Binding-site contacts:
Ligand atom O2 contacts residue GLN140 of chain 1.I at 3.5 Å (h-bond).
Ligand atom O1 contacts residue GLU8 of chain 1.I at 3.2 Å.
Ligand atom C14 contacts residue LYS136 of chain 1.I at 3.8 Å.
Ligand atom C3 contacts residue PHE100 of chain 1.I at 3.9 Å (hydrophobic).
Ligand atom C14 contacts residue PHE119 of chain 1.I at 4.2 Å (hydrophobic).
Ligand atom O1 contacts residue LYS136 of chain 1.I at 4.1 Å.
Ligand atom C9 contacts residue GLN140 of chain 1.I at 3.9 Å.
Ligand atom C3 contacts residue VAL115 of chain 1.I at 4.1 Å (hydrophobic).
Ligand atom C4 contacts residue SER139 of chain 1.I at 4.2 Å.
Ligand atom C4 contacts residue VAL115 of chain 1.I at 4.1 Å (hydrophobic).
Ligand atom C6 contacts residue PHE143 of chain 1.I at 3.4 Å (hydrophobic).
Ligand atom C2 contacts residue VAL115 of chain 1.I at 3.5 Å (hydrophobic).
Ligand atom S contacts residue GLN140 of chain 1.I at 4.0 Å.
Ligand atom C10 contacts residue VAL115 of chain 1.I at 4.0 Å (hydrophobic).
Ligand atom C2 contacts residue PHE100 of chain 1.I at 4.0 Å (hydrophobic).
Ligand atom C3 contacts residue TYR83 of chain 1.I at 4.2 Å (hydrophobic).
Ligand atom O3 contacts residue GLN140 of chain 1.I at 3.4 Å (h-bond).
Ligand atom O2 contacts residue LYS136 of chain 1.I at 4.1 Å.
Ligand atom C13 contacts residue LYS136 of chain 1.I at 4.1 Å.
Ligand atom C8 contacts residue GLN140 of chain 1.I at 4.1 Å.
Ligand atom C3 contacts residue SER139 of chain 1.I at 3.7 Å.
Ligand atom C5 contacts residue VAL115 of chain 1.I at 4.1 Å (hydrophobic).
Ligand atom C16 contacts residue LYS136 of chain 1.I at 3.8 Å.
Ligand atom C7 contacts residue PHE143 of chain 1.I at 3.7 Å (hydrophobic).
Ligand atom C13 contacts residue HIS132 of chain 1.I at 3.8 Å.
Ligand atom C16 contacts residue VAL117 of chain 1.I at 3.6 Å (hydrophobic).
Ligand atom C12 contacts residue VAL117 of chain 1.I at 3.9 Å (hydrophobic).
Ligand atom S contacts residue LYS136 of chain 1.I at 3.8 Å.
Ligand atom C12 contacts residue LYS136 of chain 1.I at 3.7 Å.
Ligand atom C14 contacts residue VAL117 of chain 1.I at 4.0 Å (hydrophobic).
Ligand atom C2 contacts residue SER139 of chain 1.I at 3.9 Å.
Ligand atom C1 contacts residue VAL115 of chain 1.I at 3.8 Å (hydrophobic).
Ligand atom N contacts residue VAL115 of chain 1.I at 3.9 Å.
Ligand atom O3 contacts residue LYS136 of chain 1.I at 2.8 Å (salt-bridge).
Ligand atom C13 contacts residue VAL117 of chain 1.I at 4.0 Å (hydrophobic).
Ligand atom C8 contacts residue SER10 of chain 1.I at 3.9 Å.
Ligand atom C11 contacts residue VAL117 of chain 1.I at 3.7 Å (hydrophobic).
Ligand atom C15 contacts residue LYS136 of chain 1.I at 3.5 Å.
Ligand atom C14 contacts residue HIS132 of chain 1.I at 3.8 Å.
Ligand atom C15 contacts residue VAL117 of chain 1.I at 3.8 Å (hydrophobic).

The small molecule below binds the protein below.
Small molecule (SMILES): O=S(=O)(O)c1cccc2cccc(Nc3ccccc3)c12

Sequence of chain 1.I:
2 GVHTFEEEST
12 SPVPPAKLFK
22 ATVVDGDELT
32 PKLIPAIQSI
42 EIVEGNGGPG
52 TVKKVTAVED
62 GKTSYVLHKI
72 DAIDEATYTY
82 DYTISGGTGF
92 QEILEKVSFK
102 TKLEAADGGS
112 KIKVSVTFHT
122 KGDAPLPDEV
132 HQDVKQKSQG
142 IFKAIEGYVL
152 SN